Sequence of chain 1.A:
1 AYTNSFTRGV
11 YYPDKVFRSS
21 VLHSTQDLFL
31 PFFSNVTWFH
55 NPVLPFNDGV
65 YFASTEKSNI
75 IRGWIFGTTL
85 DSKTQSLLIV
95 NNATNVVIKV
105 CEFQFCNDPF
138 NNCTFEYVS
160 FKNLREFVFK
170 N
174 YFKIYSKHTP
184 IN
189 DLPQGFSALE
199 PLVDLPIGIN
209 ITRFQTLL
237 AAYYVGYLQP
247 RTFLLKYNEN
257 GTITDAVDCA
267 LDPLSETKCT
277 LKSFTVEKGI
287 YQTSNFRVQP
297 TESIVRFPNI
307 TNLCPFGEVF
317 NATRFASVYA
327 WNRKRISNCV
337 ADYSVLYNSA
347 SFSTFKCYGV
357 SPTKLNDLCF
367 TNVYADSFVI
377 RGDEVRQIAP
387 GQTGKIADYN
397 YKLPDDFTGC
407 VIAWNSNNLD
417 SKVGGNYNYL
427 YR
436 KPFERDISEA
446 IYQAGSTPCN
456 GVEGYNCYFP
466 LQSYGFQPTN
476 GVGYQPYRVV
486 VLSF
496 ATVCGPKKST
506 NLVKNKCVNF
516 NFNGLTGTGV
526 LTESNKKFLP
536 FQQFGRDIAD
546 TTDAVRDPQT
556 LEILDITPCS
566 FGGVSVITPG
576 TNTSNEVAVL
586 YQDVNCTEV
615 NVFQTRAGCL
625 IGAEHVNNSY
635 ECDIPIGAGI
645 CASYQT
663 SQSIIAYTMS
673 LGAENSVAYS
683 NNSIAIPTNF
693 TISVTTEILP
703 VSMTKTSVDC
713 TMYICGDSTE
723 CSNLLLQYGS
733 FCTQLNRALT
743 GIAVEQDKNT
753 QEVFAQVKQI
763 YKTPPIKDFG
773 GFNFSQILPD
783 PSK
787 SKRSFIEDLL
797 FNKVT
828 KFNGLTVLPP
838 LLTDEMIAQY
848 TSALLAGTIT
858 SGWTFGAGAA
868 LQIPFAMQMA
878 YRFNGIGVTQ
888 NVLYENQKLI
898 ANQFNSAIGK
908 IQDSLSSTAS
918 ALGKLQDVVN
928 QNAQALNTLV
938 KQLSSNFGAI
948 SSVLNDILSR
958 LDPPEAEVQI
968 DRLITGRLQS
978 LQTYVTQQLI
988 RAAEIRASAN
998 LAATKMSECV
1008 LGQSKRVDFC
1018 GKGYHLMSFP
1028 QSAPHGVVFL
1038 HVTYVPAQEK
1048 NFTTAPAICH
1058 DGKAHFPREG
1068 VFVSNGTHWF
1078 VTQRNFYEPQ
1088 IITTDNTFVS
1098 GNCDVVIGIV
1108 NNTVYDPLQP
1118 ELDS

Binding-site contacts:
Ligand atom C4 contacts residue ASN1048 of chain 1.A at 4.2 Å.
Ligand atom O4 contacts residue ALA680 of chain 1.A at 4.4 Å.
Ligand atom C1 contacts residue ASN1048 of chain 1.A at 1.4 Å.
Ligand atom O5 contacts residue ASN1048 of chain 1.A at 2.3 Å (h-bond).
Ligand atom O7 contacts residue ASN1048 of chain 1.A at 3.5 Å (h-bond).
Ligand atom C8 contacts residue GLU1046 of chain 1.A at 3.9 Å.
Ligand atom C7 contacts residue ASN1048 of chain 1.A at 3.5 Å.
Ligand atom C3 contacts residue ASN1048 of chain 1.A at 3.8 Å.
Ligand atom C2 contacts residue ASN1048 of chain 1.A at 2.5 Å.
Ligand atom C3 contacts residue ALA680 of chain 1.A at 4.4 Å (hydrophobic).
Ligand atom C8 contacts residue ASN1048 of chain 1.A at 4.0 Å.
Ligand atom N2 contacts residue ASN1048 of chain 1.A at 3.0 Å (h-bond).
Ligand atom C5 contacts residue ASN1048 of chain 1.A at 3.7 Å.

This protein binds this small molecule.
Small molecule (SMILES): CC(=O)N[C@@H]1[C@@H](O)[C@H](O)[C@@H](CO)O[C@H]1O